A small-molecule ligand and the protein it binds are described below.
Small molecule (SMILES): CC(=O)N[C@@H]1[C@@H](O)[C@H](O)[C@@H](CO)O[C@H]1O

Binding-site contacts:
Ligand atom O7 contacts residue GLU299 of chain 1.A at 3.3 Å.
Ligand atom O7 contacts residue ASN300 of chain 1.A at 3.6 Å.
Ligand atom O5 contacts residue ASN300 of chain 1.A at 2.3 Å (h-bond).
Ligand atom O3 contacts residue ASN300 of chain 1.A at 3.5 Å (h-bond).
Ligand atom C3 contacts residue ASN300 of chain 1.A at 3.5 Å.
Ligand atom C1 contacts residue ASN300 of chain 1.A at 1.4 Å.
Ligand atom N2 contacts residue ASN300 of chain 1.A at 3.5 Å (h-bond).
Ligand atom C5 contacts residue ASN300 of chain 1.A at 3.6 Å.
Ligand atom C2 contacts residue ASN300 of chain 1.A at 2.5 Å.
Ligand atom C4 contacts residue ASN300 of chain 1.A at 4.2 Å.
Ligand atom C7 contacts residue ASN300 of chain 1.A at 3.9 Å.
Ligand atom C7 contacts residue GLU299 of chain 1.A at 4.4 Å.

Sequence of chain 1.A:
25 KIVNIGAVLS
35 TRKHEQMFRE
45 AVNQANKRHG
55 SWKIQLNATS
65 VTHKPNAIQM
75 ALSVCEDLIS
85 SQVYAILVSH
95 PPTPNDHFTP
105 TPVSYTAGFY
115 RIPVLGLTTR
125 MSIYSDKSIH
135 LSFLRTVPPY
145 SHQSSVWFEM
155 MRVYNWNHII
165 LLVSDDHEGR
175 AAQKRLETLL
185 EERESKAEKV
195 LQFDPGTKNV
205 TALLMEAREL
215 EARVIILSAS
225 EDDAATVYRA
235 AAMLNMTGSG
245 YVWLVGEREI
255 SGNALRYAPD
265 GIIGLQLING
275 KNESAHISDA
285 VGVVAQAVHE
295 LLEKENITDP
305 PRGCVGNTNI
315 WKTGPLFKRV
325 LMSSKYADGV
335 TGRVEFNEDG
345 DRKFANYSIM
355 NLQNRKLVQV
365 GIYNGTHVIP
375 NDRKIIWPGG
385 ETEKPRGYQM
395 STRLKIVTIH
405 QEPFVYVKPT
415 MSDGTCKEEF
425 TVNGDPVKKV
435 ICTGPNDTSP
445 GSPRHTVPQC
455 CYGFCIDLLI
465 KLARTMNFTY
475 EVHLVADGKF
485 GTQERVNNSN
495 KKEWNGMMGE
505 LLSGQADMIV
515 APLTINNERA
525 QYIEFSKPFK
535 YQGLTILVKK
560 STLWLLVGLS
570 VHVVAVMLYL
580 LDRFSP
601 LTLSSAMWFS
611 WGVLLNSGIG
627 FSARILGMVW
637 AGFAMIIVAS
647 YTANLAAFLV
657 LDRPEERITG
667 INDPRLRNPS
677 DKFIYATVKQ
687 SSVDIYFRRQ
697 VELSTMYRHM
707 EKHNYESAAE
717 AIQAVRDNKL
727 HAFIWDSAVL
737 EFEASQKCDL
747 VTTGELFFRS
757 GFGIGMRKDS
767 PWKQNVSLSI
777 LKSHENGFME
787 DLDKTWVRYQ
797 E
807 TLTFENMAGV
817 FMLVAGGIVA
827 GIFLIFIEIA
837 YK